Sequence of chain 1.A:
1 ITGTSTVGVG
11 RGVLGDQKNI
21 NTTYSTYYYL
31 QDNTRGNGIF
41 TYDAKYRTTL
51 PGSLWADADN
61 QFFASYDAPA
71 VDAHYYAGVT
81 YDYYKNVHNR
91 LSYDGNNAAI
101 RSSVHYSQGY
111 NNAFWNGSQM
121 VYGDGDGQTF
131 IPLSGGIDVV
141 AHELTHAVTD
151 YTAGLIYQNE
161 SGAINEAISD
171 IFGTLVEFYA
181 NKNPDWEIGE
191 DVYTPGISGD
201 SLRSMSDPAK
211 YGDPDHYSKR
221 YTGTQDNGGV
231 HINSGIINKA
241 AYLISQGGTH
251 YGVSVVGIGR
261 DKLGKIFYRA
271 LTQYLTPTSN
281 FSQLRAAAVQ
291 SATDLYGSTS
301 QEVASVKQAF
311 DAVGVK

Binding-site contacts:
Ligand atom O4 contacts residue GLY212 of chain 1.A at 4.4 Å.
Ligand atom C4 contacts residue ALA209 of chain 1.A at 3.2 Å (hydrophobic).
Ligand atom O3 contacts residue GLY212 of chain 1.A at 2.9 Å.
Ligand atom C4 contacts residue GLY212 of chain 1.A at 4.3 Å.
Ligand atom C4 contacts residue LYS210 of chain 1.A at 4.3 Å.
Ligand atom C3 contacts residue GLY212 of chain 1.A at 4.2 Å.
Ligand atom C2 contacts residue LYS210 of chain 1.A at 4.3 Å.
Ligand atom C3 contacts residue ALA209 of chain 1.A at 4.1 Å (hydrophobic).
Ligand atom O3 contacts residue TYR211 of chain 1.A at 3.7 Å.
Ligand atom O3 contacts residue ALA209 of chain 1.A at 3.8 Å.
Ligand atom C5 contacts residue ALA209 of chain 1.A at 4.3 Å (hydrophobic).
Ligand atom O4 contacts residue ALA209 of chain 1.A at 3.1 Å (h-bond).

A protein and the small-molecule ligand that binds it are described below.
Small molecule (SMILES): O[C@@H]1[C@@H](O)[C@H](O)OC[C@H]1O